Binding-site contacts:
Ligand atom C2 contacts residue ASN126 of chain 3.A at 2.5 Å.
Ligand atom C4 contacts residue ASN126 of chain 3.A at 4.2 Å.
Ligand atom C8 contacts residue LYS122 of chain 3.A at 4.3 Å.
Ligand atom O5 contacts residue ASN126 of chain 3.A at 2.4 Å (h-bond).
Ligand atom O7 contacts residue ASN126 of chain 3.A at 4.2 Å.
Ligand atom C8 contacts residue TYR127 of chain 3.A at 4.5 Å (hydrophobic).
Ligand atom C3 contacts residue ASN126 of chain 3.A at 3.8 Å.
Ligand atom C8 contacts residue ASN126 of chain 3.A at 4.1 Å.
Ligand atom C7 contacts residue ASN126 of chain 3.A at 3.8 Å.
Ligand atom O7 contacts residue TYR127 of chain 3.A at 3.7 Å.
Ligand atom C8 contacts residue GLU123 of chain 3.A at 3.6 Å.
Ligand atom C7 contacts residue TYR127 of chain 3.A at 4.3 Å (hydrophobic).
Ligand atom C1 contacts residue ASN126 of chain 3.A at 1.4 Å.
Ligand atom N2 contacts residue ASN126 of chain 3.A at 2.9 Å (h-bond).
Ligand atom C5 contacts residue ASN126 of chain 3.A at 3.6 Å.

Sequence of chain 3.A:
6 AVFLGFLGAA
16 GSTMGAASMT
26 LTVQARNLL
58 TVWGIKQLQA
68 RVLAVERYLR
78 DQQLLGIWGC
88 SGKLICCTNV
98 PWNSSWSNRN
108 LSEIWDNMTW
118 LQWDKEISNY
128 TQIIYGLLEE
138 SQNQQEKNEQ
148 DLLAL

A protein and the small-molecule ligand that binds it are described below.
Small molecule (SMILES): CC(=O)N[C@@H]1[C@@H](O)[C@H](O)[C@@H](CO)O[C@H]1O